Binding-site contacts:
Ligand atom O2 contacts residue ARG116 of chain 1.B at 3.8 Å.
Ligand atom C1 contacts residue TRP85 of chain 1.B at 3.7 Å (hydrophobic).
Ligand atom O2 contacts residue PHE229 of chain 1.H at 3.8 Å.
Ligand atom C24 contacts residue LEU18 of chain 1.H at 3.0 Å (hydrophobic).
Ligand atom C3M contacts residue PHE229 of chain 1.H at 3.4 Å (hydrophobic).
Ligand atom C22 contacts residue LEU18 of chain 1.H at 3.8 Å (hydrophobic).
Ligand atom C3 contacts residue PHE225 of chain 1.H at 3.3 Å (hydrophobic).
Ligand atom C2 contacts residue PHE225 of chain 1.H at 2.5 Å (hydrophobic).
Ligand atom C1M contacts residue PHE229 of chain 1.H at 3.7 Å (hydrophobic).
Ligand atom C6 contacts residue TRP85 of chain 1.B at 3.5 Å (hydrophobic).
Ligand atom O5 contacts residue VAL24 of chain 1.H at 3.4 Å.
Ligand atom O5 contacts residue ASP54 of chain 1.H at 3.7 Å.
Ligand atom O4 contacts residue ILE114 of chain 1.B at 3.7 Å.
Ligand atom C1M contacts residue PHE225 of chain 1.H at 3.5 Å (hydrophobic).
Ligand atom C3 contacts residue ARG116 of chain 1.B at 3.1 Å.
Ligand atom C10 contacts residue PRO51 of chain 1.H at 3.8 Å (hydrophobic).
Ligand atom C2 contacts residue PHE229 of chain 1.H at 3.7 Å (hydrophobic).
Ligand atom C1M contacts residue ALA226 of chain 1.H at 3.6 Å (hydrophobic).
Ligand atom C1 contacts residue PHE229 of chain 1.H at 3.5 Å (hydrophobic).
Ligand atom C4M contacts residue VAL24 of chain 1.H at 3.8 Å (hydrophobic).
Ligand atom C12 contacts residue ALA21 of chain 1.H at 3.6 Å (hydrophobic).
Ligand atom C18 contacts residue LEU17 of chain 1.H at 3.8 Å (hydrophobic).
Ligand atom C5 contacts residue TRP85 of chain 1.B at 3.7 Å (hydrophobic).
Ligand atom C4 contacts residue PHE229 of chain 1.H at 3.7 Å (hydrophobic).
Ligand atom C1 contacts residue PHE225 of chain 1.H at 3.5 Å (hydrophobic).
Ligand atom C15 contacts residue ALA21 of chain 1.H at 3.6 Å (hydrophobic).
Ligand atom C5 contacts residue PHE229 of chain 1.H at 3.7 Å (hydrophobic).
Ligand atom O3 contacts residue ARG116 of chain 1.B at 2.6 Å (salt-bridge).
Ligand atom O3 contacts residue PHE225 of chain 1.H at 3.2 Å.
Ligand atom O2 contacts residue PHE225 of chain 1.H at 1.4 Å.
Ligand atom C27 contacts residue LEU18 of chain 1.H at 3.6 Å (hydrophobic).
Ligand atom C6 contacts residue PHE229 of chain 1.H at 3.5 Å (hydrophobic).
Ligand atom C26 contacts residue LEU14 of chain 1.H at 3.7 Å (hydrophobic).
Ligand atom C25 contacts residue LEU18 of chain 1.H at 1.5 Å (hydrophobic).
Ligand atom C8 contacts residue PHE229 of chain 1.H at 3.7 Å (hydrophobic).
Ligand atom C3 contacts residue PHE229 of chain 1.H at 3.7 Å (hydrophobic).
Ligand atom C10 contacts residue ASP54 of chain 1.H at 3.6 Å.
Ligand atom C2 contacts residue ARG116 of chain 1.B at 3.7 Å.
Ligand atom C4M contacts residue PHE229 of chain 1.H at 3.8 Å (hydrophobic).
Ligand atom C1M contacts residue LEU58 of chain 1.H at 3.6 Å (hydrophobic).

Sequence of chain 1.H:
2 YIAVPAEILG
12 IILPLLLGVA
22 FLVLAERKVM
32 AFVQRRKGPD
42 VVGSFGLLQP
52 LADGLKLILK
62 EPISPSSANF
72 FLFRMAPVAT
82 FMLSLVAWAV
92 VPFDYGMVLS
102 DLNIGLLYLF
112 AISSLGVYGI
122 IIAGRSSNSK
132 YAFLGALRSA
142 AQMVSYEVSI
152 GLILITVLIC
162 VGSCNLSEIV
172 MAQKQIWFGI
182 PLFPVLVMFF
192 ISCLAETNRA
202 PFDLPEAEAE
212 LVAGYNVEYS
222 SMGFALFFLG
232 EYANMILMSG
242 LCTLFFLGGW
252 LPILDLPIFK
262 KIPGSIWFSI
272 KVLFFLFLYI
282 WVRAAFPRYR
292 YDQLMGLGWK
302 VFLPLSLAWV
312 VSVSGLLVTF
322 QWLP

Sequence of chain 1.B:
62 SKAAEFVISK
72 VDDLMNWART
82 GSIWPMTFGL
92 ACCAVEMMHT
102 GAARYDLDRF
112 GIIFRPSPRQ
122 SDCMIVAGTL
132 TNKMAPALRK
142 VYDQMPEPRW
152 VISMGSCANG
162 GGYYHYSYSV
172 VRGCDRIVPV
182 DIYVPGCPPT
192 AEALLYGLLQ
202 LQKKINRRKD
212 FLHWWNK

A protein and the small-molecule ligand that binds it are described below.
Small molecule (SMILES): COC1=C(OC)C(=O)C(C/C=C(\C)CC/C=C(\C)CC/C=C(\C)CC/C=C(/C)CC/C=C(\C)CC/C=C(\C)CC/C=C(\C)CC/C=C(/C)CCC=C(C)C)=C(C)C1=O